Sequence of chain 1.B:
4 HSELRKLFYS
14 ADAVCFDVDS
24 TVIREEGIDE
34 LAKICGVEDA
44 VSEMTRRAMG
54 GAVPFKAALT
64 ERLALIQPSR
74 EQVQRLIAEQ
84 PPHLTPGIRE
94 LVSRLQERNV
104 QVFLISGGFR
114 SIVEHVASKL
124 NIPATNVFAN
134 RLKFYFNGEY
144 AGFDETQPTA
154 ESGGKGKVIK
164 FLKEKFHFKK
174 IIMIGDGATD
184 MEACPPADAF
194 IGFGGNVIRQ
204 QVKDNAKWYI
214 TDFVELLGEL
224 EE

Binding-site contacts:
Ligand atom O10 contacts residue ASP183 of chain 1.B at 4.0 Å.
Ligand atom O5 contacts residue ARG202 of chain 1.B at 4.2 Å.
Ligand atom O4 contacts residue ARG202 of chain 1.B at 3.7 Å.
Ligand atom O10 contacts residue ASP20 of chain 1.B at 2.4 Å (salt-bridge).
Ligand atom C6 contacts residue ASP20 of chain 1.B at 3.7 Å.
Ligand atom P7 contacts residue ASP20 of chain 1.B at 3.5 Å.
Ligand atom C3 contacts residue ASP179 of chain 1.B at 4.5 Å.
Ligand atom O9 contacts residue ASP20 of chain 1.B at 4.2 Å.
Ligand atom O9 contacts residue ASP22 of chain 1.B at 2.4 Å (salt-bridge).
Ligand atom O8 contacts residue GLY110 of chain 1.B at 2.3 Å (h-bond).
Ligand atom C3 contacts residue ARG202 of chain 1.B at 4.3 Å.
Ligand atom N2 contacts residue LYS158 of chain 1.B at 3.5 Å (salt-bridge).
Ligand atom O5 contacts residue GLY180 of chain 1.B at 3.7 Å.
Ligand atom C6 contacts residue THR182 of chain 1.B at 4.2 Å.
Ligand atom C3 contacts residue THR182 of chain 1.B at 3.6 Å.
Ligand atom P7 contacts residue LYS158 of chain 1.B at 4.0 Å.
Ligand atom O8 contacts residue LYS158 of chain 1.B at 3.3 Å (salt-bridge).
Ligand atom P7 contacts residue ASP183 of chain 1.B at 4.5 Å.
Ligand atom O10 contacts residue SER109 of chain 1.B at 3.3 Å.
Ligand atom P7 contacts residue GLY110 of chain 1.B at 3.6 Å.
Ligand atom O10 contacts residue ASP22 of chain 1.B at 3.4 Å (salt-bridge).
Ligand atom O5 contacts residue THR182 of chain 1.B at 2.7 Å (h-bond).
Ligand atom P7 contacts residue ASP22 of chain 1.B at 3.8 Å.
Ligand atom O5 contacts residue ASP183 of chain 1.B at 3.1 Å (salt-bridge).
Ligand atom P7 contacts residue SER109 of chain 1.B at 4.3 Å.
Ligand atom C6 contacts residue ASP183 of chain 1.B at 3.5 Å.
Ligand atom O5 contacts residue ASP179 of chain 1.B at 3.9 Å.
Ligand atom O8 contacts residue GLY111 of chain 1.B at 4.0 Å.
Ligand atom O8 contacts residue ASP22 of chain 1.B at 4.3 Å.
Ligand atom O10 contacts residue GLY110 of chain 1.B at 3.7 Å.
Ligand atom O8 contacts residue SER109 of chain 1.B at 3.5 Å.
Ligand atom C6 contacts residue LYS158 of chain 1.B at 3.7 Å.
Ligand atom C3 contacts residue ASP183 of chain 1.B at 4.4 Å.
Ligand atom C1 contacts residue THR182 of chain 1.B at 3.9 Å.
Ligand atom O10 contacts residue VAL21 of chain 1.B at 3.5 Å (h-bond).
Ligand atom C1 contacts residue LYS158 of chain 1.B at 4.2 Å.
Ligand atom O9 contacts residue GLY110 of chain 1.B at 4.4 Å.
Ligand atom O10 contacts residue ILE108 of chain 1.B at 4.3 Å.
Ligand atom O10 contacts residue LYS158 of chain 1.B at 4.0 Å.
Ligand atom N2 contacts residue THR182 of chain 1.B at 3.5 Å (h-bond).

A small-molecule ligand and the protein it binds are described below.
Small molecule (SMILES): N[C@H](CP(=O)(O)O)C(=O)O